Sequence of chain 1.C:
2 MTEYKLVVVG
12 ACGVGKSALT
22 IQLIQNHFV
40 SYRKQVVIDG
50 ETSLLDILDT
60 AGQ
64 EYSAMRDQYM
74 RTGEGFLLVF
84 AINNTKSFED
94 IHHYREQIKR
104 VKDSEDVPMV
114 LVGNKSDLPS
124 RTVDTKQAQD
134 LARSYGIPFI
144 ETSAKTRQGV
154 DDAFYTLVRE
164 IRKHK

Binding-site contacts:
Ligand atom CL2 contacts residue VAL8 of chain 1.C at 3.9 Å.
Ligand atom C24 contacts residue CYS13 of chain 1.C at 2.8 Å (hydrophobic).
Ligand atom C06 contacts residue TYR97 of chain 1.C at 3.9 Å (hydrophobic).
Ligand atom C12 contacts residue GLN62 of chain 1.C at 4.0 Å.
Ligand atom CL1 contacts residue GLN62 of chain 1.C at 3.5 Å.
Ligand atom O26 contacts residue ALA60 of chain 1.C at 3.0 Å (h-bond).
Ligand atom CL1 contacts residue LEU57 of chain 1.C at 3.9 Å.
Ligand atom C08 contacts residue TYR97 of chain 1.C at 3.8 Å (hydrophobic).
Ligand atom C20 contacts residue ILE101 of chain 1.C at 4.0 Å (hydrophobic).
Ligand atom C11 contacts residue THR59 of chain 1.C at 4.0 Å.
Ligand atom C22 contacts residue ALA60 of chain 1.C at 4.0 Å (hydrophobic).
Ligand atom S02 contacts residue CYS13 of chain 1.C at 4.0 Å.
Ligand atom C13 contacts residue THR59 of chain 1.C at 3.4 Å.
Ligand atom C25 contacts residue CYS13 of chain 1.C at 1.8 Å (hydrophobic).
Ligand atom N03 contacts residue CYS13 of chain 1.C at 3.6 Å.
Ligand atom N07 contacts residue GLY11 of chain 1.C at 4.0 Å.
Ligand atom C18 contacts residue VAL10 of chain 1.C at 3.8 Å (hydrophobic).
Ligand atom CL1 contacts residue TYR72 of chain 1.C at 3.8 Å.
Ligand atom O21 contacts residue TYR97 of chain 1.C at 2.7 Å (h-bond).
Ligand atom C17 contacts residue VAL10 of chain 1.C at 3.8 Å (hydrophobic).
Ligand atom C09 contacts residue THR59 of chain 1.C at 3.8 Å.
Ligand atom C20 contacts residue GLN100 of chain 1.C at 3.6 Å.
Ligand atom C15 contacts residue MET73 of chain 1.C at 4.0 Å (hydrophobic).
Ligand atom C17 contacts residue MET73 of chain 1.C at 3.7 Å (hydrophobic).
Ligand atom C06 contacts residue GLY11 of chain 1.C at 3.7 Å.
Ligand atom C15 contacts residue THR59 of chain 1.C at 3.7 Å.
Ligand atom CL1 contacts residue THR59 of chain 1.C at 3.7 Å.
Ligand atom O21 contacts residue GLY11 of chain 1.C at 3.8 Å.
Ligand atom C20 contacts residue VAL10 of chain 1.C at 3.9 Å (hydrophobic).
Ligand atom CL2 contacts residue MET73 of chain 1.C at 3.4 Å.
Ligand atom C12 contacts residue THR59 of chain 1.C at 3.4 Å.
Ligand atom C23 contacts residue ALA60 of chain 1.C at 3.2 Å (hydrophobic).
Ligand atom C19 contacts residue GLN100 of chain 1.C at 4.0 Å.
Ligand atom C25 contacts residue GDP1 of chain 1.J at 4.0 Å.
Ligand atom C19 contacts residue TYR97 of chain 1.C at 3.4 Å (hydrophobic).
Ligand atom C19 contacts residue VAL10 of chain 1.C at 3.8 Å (hydrophobic).
Ligand atom C06 contacts residue CYS13 of chain 1.C at 3.8 Å (hydrophobic).
Ligand atom C20 contacts residue TYR97 of chain 1.C at 3.5 Å (hydrophobic).
Ligand atom C22 contacts residue THR59 of chain 1.C at 3.2 Å.
Ligand atom CL2 contacts residue TYR72 of chain 1.C at 3.3 Å.

This protein binds this small molecule.
Small molecule (SMILES): CCc1cc(Cl)c(Cl)cc1NCC(=O)N1CCC(NS(=O)(=O)CC)CC1